Binding-site contacts:
Ligand atom C1 contacts residue HIS338 of chain 1.U at 4.4 Å.
Ligand atom C2 contacts residue ASN340 of chain 1.U at 2.5 Å.
Ligand atom N2 contacts residue ASN340 of chain 1.U at 2.9 Å (h-bond).
Ligand atom C1 contacts residue ASN340 of chain 1.U at 1.5 Å.
Ligand atom O3 contacts residue HIS338 of chain 1.U at 4.1 Å.
Ligand atom N2 contacts residue HIS338 of chain 1.U at 3.1 Å (h-bond).
Ligand atom C5 contacts residue ASN340 of chain 1.U at 3.7 Å.
Ligand atom C2 contacts residue HIS338 of chain 1.U at 4.0 Å.
Ligand atom C8 contacts residue ASN340 of chain 1.U at 3.5 Å.
Ligand atom C8 contacts residue ASN304 of chain 1.U at 3.4 Å.
Ligand atom O7 contacts residue ASN340 of chain 1.U at 3.4 Å (h-bond).
Ligand atom C8 contacts residue THR306 of chain 1.U at 3.6 Å.
Ligand atom O7 contacts residue ASN304 of chain 1.U at 4.4 Å.
Ligand atom O5 contacts residue VAL413 of chain 1.U at 3.9 Å.
Ligand atom C7 contacts residue ASN304 of chain 1.U at 4.3 Å.
Ligand atom C1 contacts residue VAL413 of chain 1.U at 3.8 Å (hydrophobic).
Ligand atom C8 contacts residue HIS338 of chain 1.U at 3.8 Å.
Ligand atom C7 contacts residue HIS338 of chain 1.U at 3.9 Å.
Ligand atom C7 contacts residue ASN340 of chain 1.U at 3.2 Å.
Ligand atom O5 contacts residue ASN340 of chain 1.U at 2.4 Å (h-bond).
Ligand atom C4 contacts residue ASN340 of chain 1.U at 4.2 Å.
Ligand atom C3 contacts residue HIS338 of chain 1.U at 3.8 Å.
Ligand atom C3 contacts residue ASN340 of chain 1.U at 3.8 Å.

A protein and the small-molecule ligand that binds it are described below.
Small molecule (SMILES): CC(=O)N[C@H]1[C@H](O[C@H]2[C@H](O)[C@@H](NC(C)=O)CO[C@@H]2CO)O[C@H](CO)[C@@H](O[C@@H]2O[C@H](CO)[C@@H](O)[C@H](O)[C@@H]2O)[C@@H]1O

Sequence of chain 1.U:
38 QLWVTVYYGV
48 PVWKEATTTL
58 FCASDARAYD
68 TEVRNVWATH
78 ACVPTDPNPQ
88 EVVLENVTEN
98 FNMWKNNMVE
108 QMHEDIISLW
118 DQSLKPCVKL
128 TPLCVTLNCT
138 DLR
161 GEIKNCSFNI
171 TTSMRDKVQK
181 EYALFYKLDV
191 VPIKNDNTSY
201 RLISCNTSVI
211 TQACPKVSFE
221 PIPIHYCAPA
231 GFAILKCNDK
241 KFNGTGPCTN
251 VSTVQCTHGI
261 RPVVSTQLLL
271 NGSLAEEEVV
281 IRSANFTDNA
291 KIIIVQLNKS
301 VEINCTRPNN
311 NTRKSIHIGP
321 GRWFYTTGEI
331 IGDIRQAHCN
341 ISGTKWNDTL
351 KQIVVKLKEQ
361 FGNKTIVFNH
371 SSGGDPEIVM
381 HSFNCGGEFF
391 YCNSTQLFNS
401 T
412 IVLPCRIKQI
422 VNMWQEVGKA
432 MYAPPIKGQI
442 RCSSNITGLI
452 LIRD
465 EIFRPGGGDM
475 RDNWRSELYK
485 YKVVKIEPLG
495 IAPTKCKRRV